This protein binds this small molecule.
Small molecule (SMILES): CC[C@H]1OC(=O)[C@H](C)[C@@H](O[C@H]2C[C@@](C)(OC)[C@@H](O)[C@H](C)O2)[C@H](C)[C@@H](O[C@@H]2O[C@H](C)C[C@H](N(C)C)[C@H]2O)[C@](C)(O)C[C@@H](C)[C@@H]2N[C@@H](COCCOC)O[C@H]([C@H]2C)[C@]1(C)O

Binding-site contacts:
Ligand atom OBH contacts residue LYS90 of chain 1.NA at 4.4 Å.

Sequence of chain 1.NA:
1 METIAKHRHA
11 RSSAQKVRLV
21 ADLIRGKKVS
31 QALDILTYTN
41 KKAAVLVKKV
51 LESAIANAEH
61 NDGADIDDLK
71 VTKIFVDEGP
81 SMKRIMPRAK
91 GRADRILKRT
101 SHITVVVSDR